Binding-site contacts:
Ligand atom O4 contacts residue TRP115 of chain 1.M at 3.5 Å (h-bond).
Ligand atom C8 contacts residue LEU38 of chain 1.M at 3.9 Å (hydrophobic).
Ligand atom C8 contacts residue PHE211 of chain 1.M at 4.0 Å (hydrophobic).
Ligand atom C5 contacts residue PHE176 of chain 1.M at 3.4 Å (hydrophobic).
Ligand atom O3 contacts residue TRP192 of chain 1.M at 3.9 Å.
Ligand atom C9 contacts residue LEU38 of chain 1.M at 4.0 Å (hydrophobic).
Ligand atom C8 contacts residue TRP192 of chain 1.M at 3.6 Å (hydrophobic).
Ligand atom C4 contacts residue LEU38 of chain 1.M at 4.4 Å (hydrophobic).
Ligand atom C4 contacts residue SER114 of chain 1.M at 1.8 Å.
Ligand atom O3 contacts residue HIS285 of chain 1.M at 3.0 Å (h-bond).
Ligand atom C6 contacts residue PHE176 of chain 1.M at 3.2 Å (hydrophobic).
Ligand atom C4 contacts residue TRP115 of chain 1.M at 4.1 Å (hydrophobic).
Ligand atom O4 contacts residue LEU38 of chain 1.M at 3.2 Å.
Ligand atom C7 contacts residue PHE176 of chain 1.M at 3.5 Å (hydrophobic).
Ligand atom C6 contacts residue SER114 of chain 1.M at 4.3 Å.
Ligand atom C6 contacts residue LEU38 of chain 1.M at 3.3 Å (hydrophobic).
Ligand atom O4 contacts residue SER114 of chain 1.M at 2.2 Å (h-bond).
Ligand atom C9 contacts residue TRP192 of chain 1.M at 4.4 Å (hydrophobic).
Ligand atom C5 contacts residue SER114 of chain 1.M at 3.2 Å.
Ligand atom O3 contacts residue SER114 of chain 1.M at 2.2 Å (h-bond).
Ligand atom C7 contacts residue LEU38 of chain 1.M at 4.0 Å (hydrophobic).
Ligand atom C4 contacts residue HIS285 of chain 1.M at 4.1 Å.
Ligand atom C7 contacts residue TRP192 of chain 1.M at 3.3 Å (hydrophobic).
Ligand atom O4 contacts residue GLY37 of chain 1.M at 4.4 Å.
Ligand atom C9 contacts residue PHE211 of chain 1.M at 3.0 Å (hydrophobic).

Sequence of chain 1.M:
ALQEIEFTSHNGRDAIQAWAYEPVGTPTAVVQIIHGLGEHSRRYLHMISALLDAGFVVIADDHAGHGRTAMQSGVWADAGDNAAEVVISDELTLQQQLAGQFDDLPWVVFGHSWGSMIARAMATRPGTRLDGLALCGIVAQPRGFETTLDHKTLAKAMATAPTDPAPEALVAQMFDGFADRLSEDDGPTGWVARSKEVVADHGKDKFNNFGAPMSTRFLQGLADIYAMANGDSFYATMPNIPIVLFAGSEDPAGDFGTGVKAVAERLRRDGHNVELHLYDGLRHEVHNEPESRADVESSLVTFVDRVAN

This protein binds this small molecule.
Small molecule (SMILES): CCCCCC(O)O